A protein and the small-molecule ligand that binds it are described below.
Small molecule (SMILES): [H]/N=C/[C@H](C[C@@H]1CCNC1=O)NC(=O)[C@@H]1[C@@H]2[C@H](CN1C(=O)[C@@H](NC(=O)C(F)(F)F)C(C)(C)C)C2(C)C

Sequence of chain 2.A:
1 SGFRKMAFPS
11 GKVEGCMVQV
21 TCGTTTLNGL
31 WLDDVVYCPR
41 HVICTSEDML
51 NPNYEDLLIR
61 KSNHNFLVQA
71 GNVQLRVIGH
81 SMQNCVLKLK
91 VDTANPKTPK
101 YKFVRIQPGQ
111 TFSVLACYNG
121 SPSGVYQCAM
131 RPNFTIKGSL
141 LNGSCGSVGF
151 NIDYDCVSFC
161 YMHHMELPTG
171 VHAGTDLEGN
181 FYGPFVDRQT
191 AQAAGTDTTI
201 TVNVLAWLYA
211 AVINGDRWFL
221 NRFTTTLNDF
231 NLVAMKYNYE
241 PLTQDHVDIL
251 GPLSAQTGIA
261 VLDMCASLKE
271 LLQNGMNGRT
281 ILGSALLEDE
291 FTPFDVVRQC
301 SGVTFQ

Binding-site contacts:
Ligand atom C19 contacts residue ASP187 of chain 1.A at 3.6 Å.
Ligand atom N5 contacts residue GLY143 of chain 1.A at 3.4 Å (h-bond).
Ligand atom C10 contacts residue GLN189 of chain 1.A at 3.7 Å.
Ligand atom O3 contacts residue GLU166 of chain 1.A at 2.8 Å (salt-bridge).
Ligand atom N5 contacts residue CYS145 of chain 1.A at 2.7 Å (h-bond).
Ligand atom F3 contacts residue ARG188 of chain 1.A at 3.8 Å.
Ligand atom C4 contacts residue CYS145 of chain 1.A at 3.2 Å (hydrophobic).
Ligand atom F3 contacts residue GLN192 of chain 1.A at 3.3 Å.
Ligand atom N2 contacts residue LEU140 of chain 1.A at 3.5 Å (h-bond).
Ligand atom C20 contacts residue MET49 of chain 1.A at 3.8 Å (hydrophobic).
Ligand atom O1 contacts residue HIS163 of chain 1.A at 2.8 Å (h-bond).
Ligand atom F3 contacts residue MET165 of chain 1.A at 3.2 Å.
Ligand atom C4 contacts residue SER144 of chain 1.A at 3.8 Å.
Ligand atom O3 contacts residue MET165 of chain 1.A at 3.3 Å.
Ligand atom C22 contacts residue MET165 of chain 1.A at 3.6 Å (hydrophobic).
Ligand atom N1 contacts residue CYS145 of chain 1.A at 2.8 Å (h-bond).
Ligand atom C20 contacts residue TYR54 of chain 1.A at 3.8 Å (hydrophobic).
Ligand atom C9 contacts residue HIS164 of chain 1.A at 3.4 Å.
Ligand atom C19 contacts residue ARG188 of chain 1.A at 3.3 Å.
Ligand atom C21 contacts residue GLU166 of chain 1.A at 3.7 Å.
Ligand atom C8 contacts residue GLU166 of chain 1.A at 3.4 Å.
Ligand atom F3 contacts residue THR190 of chain 1.A at 3.1 Å.
Ligand atom N1 contacts residue HIS164 of chain 1.A at 2.9 Å (h-bond).
Ligand atom C23 contacts residue GLU166 of chain 1.A at 3.4 Å.
Ligand atom O1 contacts residue HIS172 of chain 1.A at 3.4 Å.
Ligand atom F2 contacts residue GLU166 of chain 1.A at 2.7 Å.
Ligand atom C22 contacts residue GLU166 of chain 1.A at 3.6 Å.
Ligand atom C9 contacts residue MET165 of chain 1.A at 3.8 Å (hydrophobic).
Ligand atom C4 contacts residue LEU141 of chain 1.A at 3.6 Å (hydrophobic).
Ligand atom O1 contacts residue GLU166 of chain 1.A at 3.4 Å.
Ligand atom C2 contacts residue CYS145 of chain 1.A at 2.7 Å (hydrophobic).
Ligand atom C3 contacts residue CYS145 of chain 1.A at 1.8 Å (hydrophobic).
Ligand atom F2 contacts residue MET165 of chain 1.A at 3.0 Å.
Ligand atom F2 contacts residue LEU167 of chain 1.A at 3.2 Å.
Ligand atom N5 contacts residue SER144 of chain 1.A at 3.5 Å (h-bond).
Ligand atom O4 contacts residue GLN189 of chain 1.A at 3.4 Å.
Ligand atom N2 contacts residue GLU166 of chain 1.A at 3.1 Å (salt-bridge).
Ligand atom C20 contacts residue HIS41 of chain 1.A at 3.4 Å.
Ligand atom C1 contacts residue HIS164 of chain 1.A at 3.6 Å.
Ligand atom N4 contacts residue GLU166 of chain 1.A at 2.8 Å (salt-bridge).

Sequence of chain 1.A:
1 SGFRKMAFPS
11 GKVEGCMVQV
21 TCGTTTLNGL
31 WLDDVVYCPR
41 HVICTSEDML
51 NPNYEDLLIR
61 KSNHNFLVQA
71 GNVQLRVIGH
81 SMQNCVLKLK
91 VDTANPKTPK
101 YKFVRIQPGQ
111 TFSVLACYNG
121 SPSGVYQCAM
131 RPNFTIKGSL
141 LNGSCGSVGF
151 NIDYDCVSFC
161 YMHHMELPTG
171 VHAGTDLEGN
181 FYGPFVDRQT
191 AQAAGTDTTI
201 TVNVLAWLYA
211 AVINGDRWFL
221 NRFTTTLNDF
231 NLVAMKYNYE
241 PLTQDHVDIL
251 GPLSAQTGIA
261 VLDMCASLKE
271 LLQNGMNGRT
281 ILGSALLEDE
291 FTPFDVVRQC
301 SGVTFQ